Binding-site contacts:
Ligand atom C7 contacts residue ASN12 of chain 4.J at 3.9 Å.
Ligand atom O5 contacts residue ASN12 of chain 4.J at 2.7 Å (h-bond).
Ligand atom C1 contacts residue ASN12 of chain 4.J at 2.1 Å.
Ligand atom O7 contacts residue ASN12 of chain 4.J at 3.7 Å.
Ligand atom N2 contacts residue ASN12 of chain 4.J at 3.8 Å.
Ligand atom C5 contacts residue ASN12 of chain 4.J at 4.1 Å.
Ligand atom C2 contacts residue ASN12 of chain 4.J at 3.2 Å.

The small molecule below binds the protein below.
Small molecule (SMILES): CC(=O)N[C@H]1[C@H](O[C@H]2[C@H](O)[C@@H](NC(C)=O)CO[C@@H]2CO)O[C@H](CO)[C@@H](O)[C@@H]1O

Sequence of chain 4.J:
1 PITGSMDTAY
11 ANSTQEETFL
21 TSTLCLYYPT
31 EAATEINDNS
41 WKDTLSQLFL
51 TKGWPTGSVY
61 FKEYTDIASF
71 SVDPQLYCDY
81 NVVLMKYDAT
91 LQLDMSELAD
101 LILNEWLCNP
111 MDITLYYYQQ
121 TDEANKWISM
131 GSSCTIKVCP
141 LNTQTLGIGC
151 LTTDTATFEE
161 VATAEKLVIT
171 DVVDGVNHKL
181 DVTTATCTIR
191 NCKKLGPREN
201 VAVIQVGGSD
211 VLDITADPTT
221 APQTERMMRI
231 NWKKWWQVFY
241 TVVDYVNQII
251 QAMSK